The small molecule below binds the protein below.
Small molecule (SMILES): C=CCNc1ccccc1

Binding-site contacts:
Ligand atom C1 contacts residue ALA99 of chain 1.A at 3.7 Å (hydrophobic).
Ligand atom C6 contacts residue ILE78 of chain 1.A at 3.8 Å (hydrophobic).
Ligand atom C13 contacts residue PHE153 of chain 1.A at 3.6 Å (hydrophobic).
Ligand atom C16 contacts residue LEU118 of chain 1.A at 3.8 Å (hydrophobic).
Ligand atom C5 contacts residue LEU118 of chain 1.A at 4.0 Å (hydrophobic).
Ligand atom C3 contacts residue VAL103 of chain 1.A at 3.7 Å (hydrophobic).
Ligand atom C1 contacts residue LEU118 of chain 1.A at 4.1 Å (hydrophobic).
Ligand atom C7 contacts residue ALA99 of chain 1.A at 3.9 Å (hydrophobic).
Ligand atom N4 contacts residue GLN102 of chain 1.A at 2.8 Å (h-bond).
Ligand atom C5 contacts residue ALA99 of chain 1.A at 4.0 Å (hydrophobic).
Ligand atom C3 contacts residue ALA99 of chain 1.A at 3.6 Å (hydrophobic).
Ligand atom C2 contacts residue LEU118 of chain 1.A at 3.6 Å (hydrophobic).
Ligand atom C5 contacts residue VAL87 of chain 1.A at 3.7 Å (hydrophobic).
Ligand atom C15 contacts residue GLN102 of chain 1.A at 3.0 Å.
Ligand atom C13 contacts residue LEU121 of chain 1.A at 3.7 Å (hydrophobic).
Ligand atom C5 contacts residue TYR88 of chain 1.A at 4.0 Å (hydrophobic).
Ligand atom C16 contacts residue SER117 of chain 1.A at 3.3 Å.
Ligand atom C5 contacts residue LEU84 of chain 1.A at 4.1 Å (hydrophobic).
Ligand atom C6 contacts residue VAL103 of chain 1.A at 4.0 Å (hydrophobic).
Ligand atom C3 contacts residue VAL111 of chain 1.A at 3.3 Å (hydrophobic).
Ligand atom C16 contacts residue LEU121 of chain 1.A at 3.6 Å (hydrophobic).
Ligand atom C1 contacts residue GLN102 of chain 1.A at 4.2 Å.
Ligand atom C6 contacts residue ALA99 of chain 1.A at 3.7 Å (hydrophobic).
Ligand atom C2 contacts residue ALA99 of chain 1.A at 3.9 Å (hydrophobic).
Ligand atom C3 contacts residue LEU84 of chain 1.A at 4.0 Å (hydrophobic).
Ligand atom C15 contacts residue PHE114 of chain 1.A at 4.2 Å (hydrophobic).
Ligand atom C1 contacts residue VAL111 of chain 1.A at 3.4 Å (hydrophobic).
Ligand atom N4 contacts residue VAL111 of chain 1.A at 2.9 Å.
Ligand atom C7 contacts residue LEU84 of chain 1.A at 3.7 Å (hydrophobic).
Ligand atom C16 contacts residue GLN102 of chain 1.A at 4.2 Å.
Ligand atom C7 contacts residue TYR88 of chain 1.A at 3.7 Å (hydrophobic).
Ligand atom C6 contacts residue LEU84 of chain 1.A at 3.8 Å (hydrophobic).
Ligand atom C15 contacts residue LEU121 of chain 1.A at 4.1 Å (hydrophobic).
Ligand atom C15 contacts residue VAL111 of chain 1.A at 3.8 Å (hydrophobic).
Ligand atom C16 contacts residue LEU133 of chain 1.A at 3.7 Å (hydrophobic).
Ligand atom C13 contacts residue GLN102 of chain 1.A at 2.8 Å.
Ligand atom N4 contacts residue PHE153 of chain 1.A at 4.2 Å.
Ligand atom C16 contacts residue PHE114 of chain 1.A at 3.9 Å (hydrophobic).
Ligand atom C15 contacts residue LEU133 of chain 1.A at 3.9 Å (hydrophobic).
Ligand atom C13 contacts residue VAL111 of chain 1.A at 3.9 Å (hydrophobic).

Sequence of chain 1.A:
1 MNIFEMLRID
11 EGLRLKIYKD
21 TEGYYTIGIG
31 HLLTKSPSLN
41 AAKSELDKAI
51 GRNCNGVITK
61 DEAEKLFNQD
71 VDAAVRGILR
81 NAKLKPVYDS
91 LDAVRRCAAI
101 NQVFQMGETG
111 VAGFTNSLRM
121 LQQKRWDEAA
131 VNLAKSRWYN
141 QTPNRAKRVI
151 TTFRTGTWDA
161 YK